Binding-site contacts:
Ligand atom O5 contacts residue TYR154 of chain 1.D at 3.2 Å.
Ligand atom O4 contacts residue TRP339 of chain 1.D at 3.9 Å.
Ligand atom C2 contacts residue TRP229 of chain 1.D at 3.8 Å (hydrophobic).
Ligand atom O2 contacts residue ALA62 of chain 1.D at 3.6 Å.
Ligand atom O3 contacts residue ASP64 of chain 1.D at 2.7 Å (salt-bridge).
Ligand atom C2 contacts residue TRP339 of chain 1.D at 3.9 Å (hydrophobic).
Ligand atom C1 contacts residue TYR154 of chain 1.D at 3.6 Å (hydrophobic).
Ligand atom O5 contacts residue ASP13 of chain 1.D at 3.8 Å.
Ligand atom O1 contacts residue LYS14 of chain 1.D at 3.0 Å (salt-bridge).
Ligand atom O3 contacts residue ARG65 of chain 1.D at 3.0 Å (salt-bridge).
Ligand atom C6 contacts residue PRO153 of chain 1.D at 3.7 Å (hydrophobic).
Ligand atom O1 contacts residue ASN11 of chain 1.D at 3.5 Å (h-bond).
Ligand atom O2 contacts residue TRP229 of chain 1.D at 3.9 Å.
Ligand atom O3 contacts residue ALA62 of chain 1.D at 3.5 Å.
Ligand atom C1 contacts residue LYS14 of chain 1.D at 3.5 Å.
Ligand atom C1 contacts residue TRP229 of chain 1.D at 3.7 Å (hydrophobic).
Ligand atom O4 contacts residue ARG65 of chain 1.D at 2.8 Å (salt-bridge).
Ligand atom C3 contacts residue TRP339 of chain 1.D at 3.9 Å (hydrophobic).
Ligand atom C6 contacts residue TYR154 of chain 1.D at 3.9 Å (hydrophobic).
Ligand atom C4 contacts residue TRP339 of chain 1.D at 3.5 Å (hydrophobic).
Ligand atom C2 contacts residue ASP64 of chain 1.D at 3.5 Å.
Ligand atom O6 contacts residue TYR154 of chain 1.D at 3.0 Å (h-bond).
Ligand atom C5 contacts residue GLU152 of chain 1.D at 3.9 Å.
Ligand atom C1 contacts residue ASP13 of chain 1.D at 3.4 Å.
Ligand atom C3 contacts residue TRP61 of chain 1.D at 3.8 Å (hydrophobic).
Ligand atom O4 contacts residue ARG343 of chain 1.D at 3.5 Å (salt-bridge).
Ligand atom O6 contacts residue GLU152 of chain 1.D at 3.0 Å (salt-bridge).
Ligand atom C6 contacts residue GLU152 of chain 1.D at 3.6 Å.
Ligand atom C6 contacts residue TRP339 of chain 1.D at 3.8 Å (hydrophobic).
Ligand atom O1 contacts residue ASP13 of chain 1.D at 2.8 Å (salt-bridge).
Ligand atom O2 contacts residue LYS14 of chain 1.D at 3.3 Å (salt-bridge).
Ligand atom O6 contacts residue PRO153 of chain 1.D at 3.4 Å (h-bond).
Ligand atom O3 contacts residue TRP61 of chain 1.D at 3.5 Å (h-bond).
Ligand atom C3 contacts residue ASP64 of chain 1.D at 3.6 Å.
Ligand atom C4 contacts residue ARG65 of chain 1.D at 4.0 Å.
Ligand atom O2 contacts residue GLU110 of chain 1.D at 2.7 Å (salt-bridge).
Ligand atom O2 contacts residue ASP64 of chain 1.D at 2.6 Å (salt-bridge).
Ligand atom O2 contacts residue TRP61 of chain 1.D at 3.5 Å (h-bond).
Ligand atom O3 contacts residue TRP339 of chain 1.D at 3.7 Å.
Ligand atom C4 contacts residue TYR154 of chain 1.D at 3.8 Å (hydrophobic).

Sequence of chain 1.D:
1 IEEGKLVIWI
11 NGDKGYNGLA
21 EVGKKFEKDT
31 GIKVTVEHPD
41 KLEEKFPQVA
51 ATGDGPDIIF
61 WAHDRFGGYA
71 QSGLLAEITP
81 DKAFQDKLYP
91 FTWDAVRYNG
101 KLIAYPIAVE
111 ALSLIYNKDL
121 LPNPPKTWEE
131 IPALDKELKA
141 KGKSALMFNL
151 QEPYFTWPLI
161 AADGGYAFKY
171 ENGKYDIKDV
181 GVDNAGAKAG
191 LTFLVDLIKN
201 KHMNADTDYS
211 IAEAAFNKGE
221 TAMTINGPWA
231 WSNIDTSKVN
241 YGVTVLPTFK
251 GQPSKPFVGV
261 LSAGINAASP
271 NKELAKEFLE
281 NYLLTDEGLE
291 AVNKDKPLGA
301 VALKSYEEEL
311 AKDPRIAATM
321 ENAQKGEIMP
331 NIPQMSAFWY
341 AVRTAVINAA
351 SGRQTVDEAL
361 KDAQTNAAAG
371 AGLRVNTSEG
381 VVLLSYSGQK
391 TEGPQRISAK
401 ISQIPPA

A small-molecule ligand and the protein it binds are described below.
Small molecule (SMILES): OC[C@H]1O[C@H](O[C@H]2[C@H](O)[C@@H](O)[C@@H](O)O[C@@H]2CO)[C@H](O)[C@@H](O)[C@@H]1O